A protein and the small-molecule ligand that binds it are described below.
Small molecule (SMILES): CC(=O)N[C@@H]1[C@@H](O)[C@H](O)[C@@H](CO)O[C@H]1O

Binding-site contacts:
Ligand atom N2 contacts residue THR486 of chain 1.B at 4.3 Å.
Ligand atom C5 contacts residue GLN484 of chain 1.B at 3.8 Å.
Ligand atom C6 contacts residue GLN484 of chain 1.B at 4.4 Å.
Ligand atom C4 contacts residue ASN476 of chain 1.B at 4.2 Å.
Ligand atom C8 contacts residue THR486 of chain 1.B at 3.8 Å.
Ligand atom O5 contacts residue ASN476 of chain 1.B at 2.3 Å (h-bond).
Ligand atom C1 contacts residue ASN476 of chain 1.B at 1.4 Å.
Ligand atom O5 contacts residue GLN484 of chain 1.B at 3.5 Å (h-bond).
Ligand atom N2 contacts residue ASN476 of chain 1.B at 3.0 Å (h-bond).
Ligand atom C3 contacts residue ASN476 of chain 1.B at 3.8 Å.
Ligand atom C7 contacts residue ASN476 of chain 1.B at 3.6 Å.
Ligand atom C5 contacts residue ASN476 of chain 1.B at 3.6 Å.
Ligand atom C1 contacts residue GLN484 of chain 1.B at 3.4 Å.
Ligand atom C2 contacts residue ASN476 of chain 1.B at 2.5 Å.
Ligand atom O7 contacts residue ASN476 of chain 1.B at 3.8 Å.

Sequence of chain 1.B:
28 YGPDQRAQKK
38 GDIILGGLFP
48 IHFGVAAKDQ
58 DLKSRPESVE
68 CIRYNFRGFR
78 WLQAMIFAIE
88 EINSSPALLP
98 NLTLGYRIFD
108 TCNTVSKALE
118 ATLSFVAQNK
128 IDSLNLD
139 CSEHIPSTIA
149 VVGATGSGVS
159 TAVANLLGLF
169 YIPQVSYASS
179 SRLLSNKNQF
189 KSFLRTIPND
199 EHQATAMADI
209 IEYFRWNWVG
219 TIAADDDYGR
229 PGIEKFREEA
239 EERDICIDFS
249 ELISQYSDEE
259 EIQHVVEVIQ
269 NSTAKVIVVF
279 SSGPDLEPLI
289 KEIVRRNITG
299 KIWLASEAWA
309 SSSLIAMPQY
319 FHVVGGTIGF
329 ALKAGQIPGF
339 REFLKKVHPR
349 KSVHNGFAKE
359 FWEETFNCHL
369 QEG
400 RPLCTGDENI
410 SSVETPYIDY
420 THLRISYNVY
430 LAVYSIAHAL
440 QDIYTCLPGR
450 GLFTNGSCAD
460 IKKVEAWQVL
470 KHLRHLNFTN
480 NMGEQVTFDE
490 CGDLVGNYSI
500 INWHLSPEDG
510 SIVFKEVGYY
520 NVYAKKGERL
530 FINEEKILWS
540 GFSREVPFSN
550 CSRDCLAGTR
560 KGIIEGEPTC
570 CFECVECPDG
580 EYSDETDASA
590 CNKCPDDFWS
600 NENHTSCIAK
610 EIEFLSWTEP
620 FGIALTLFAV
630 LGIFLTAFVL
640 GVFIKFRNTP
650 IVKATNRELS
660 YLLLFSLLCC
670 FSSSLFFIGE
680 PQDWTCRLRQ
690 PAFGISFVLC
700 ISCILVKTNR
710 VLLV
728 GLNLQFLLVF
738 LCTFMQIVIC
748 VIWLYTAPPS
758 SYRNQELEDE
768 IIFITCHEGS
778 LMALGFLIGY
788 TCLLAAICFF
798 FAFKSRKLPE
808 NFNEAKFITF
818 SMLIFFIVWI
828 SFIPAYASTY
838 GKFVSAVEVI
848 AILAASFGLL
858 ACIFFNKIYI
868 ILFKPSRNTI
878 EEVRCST